Sequence of chain 28.A:
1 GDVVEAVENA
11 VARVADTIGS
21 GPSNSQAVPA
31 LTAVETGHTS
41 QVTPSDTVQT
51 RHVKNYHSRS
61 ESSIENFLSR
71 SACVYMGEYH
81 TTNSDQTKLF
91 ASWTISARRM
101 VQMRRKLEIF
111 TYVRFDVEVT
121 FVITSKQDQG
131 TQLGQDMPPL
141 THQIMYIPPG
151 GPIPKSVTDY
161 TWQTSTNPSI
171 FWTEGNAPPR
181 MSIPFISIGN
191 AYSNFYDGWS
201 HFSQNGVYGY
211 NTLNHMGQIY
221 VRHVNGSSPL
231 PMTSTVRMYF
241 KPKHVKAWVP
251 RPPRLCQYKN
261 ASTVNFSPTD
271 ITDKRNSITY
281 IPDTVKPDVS

The protein below binds the small molecule below.
Small molecule (SMILES): NCCCCCCCCCCCC(=O)O

Binding-site contacts:
Ligand atom C3 contacts residue ILE183 of chain 28.A at 3.7 Å (hydrophobic).
Ligand atom C contacts residue TYR192 of chain 28.A at 4.2 Å (hydrophobic).
Ligand atom N contacts residue ILE219 of chain 28.A at 4.0 Å.
Ligand atom C8 contacts residue MET216 of chain 28.A at 3.9 Å (hydrophobic).
Ligand atom OXT contacts residue MET216 of chain 28.A at 4.2 Å.
Ligand atom OXT contacts residue TYR210 of chain 28.A at 3.0 Å (h-bond).
Ligand atom C7 contacts residue ILE95 of chain 28.A at 4.3 Å (hydrophobic).
Ligand atom N contacts residue MET181 of chain 28.A at 3.9 Å.
Ligand atom C2 contacts residue ILE183 of chain 28.A at 4.2 Å (hydrophobic).
Ligand atom C5 contacts residue ILE95 of chain 28.A at 3.8 Å (hydrophobic).
Ligand atom N contacts residue TYR146 of chain 28.A at 4.1 Å.
Ligand atom C contacts residue TYR210 of chain 28.A at 4.1 Å (hydrophobic).
Ligand atom C7 contacts residue PHE240 of chain 28.A at 3.9 Å (hydrophobic).
Ligand atom C9 contacts residue PHE240 of chain 28.A at 4.1 Å (hydrophobic).
Ligand atom C4 contacts residue ILE95 of chain 28.A at 4.0 Å (hydrophobic).
Ligand atom C5 contacts residue ILE183 of chain 28.A at 4.4 Å (hydrophobic).
Ligand atom O contacts residue TYR192 of chain 28.A at 3.9 Å.
Ligand atom C2 contacts residue TYR146 of chain 28.A at 3.9 Å (hydrophobic).
Ligand atom C1 contacts residue ILE219 of chain 28.A at 4.1 Å (hydrophobic).
Ligand atom C4 contacts residue ILE183 of chain 28.A at 4.2 Å (hydrophobic).
Ligand atom C10 contacts residue MET216 of chain 28.A at 3.6 Å (hydrophobic).
Ligand atom C5 contacts residue PHE240 of chain 28.A at 4.1 Å (hydrophobic).
Ligand atom C7 contacts residue VAL117 of chain 28.A at 4.3 Å (hydrophobic).
Ligand atom O contacts residue VAL113 of chain 28.A at 4.0 Å.
Ligand atom C3 contacts residue ILE95 of chain 28.A at 4.2 Å (hydrophobic).
Ligand atom C1 contacts residue VAL119 of chain 28.A at 4.2 Å (hydrophobic).
Ligand atom C6 contacts residue ILE95 of chain 28.A at 4.1 Å (hydrophobic).
Ligand atom CA2 contacts residue PHE115 of chain 28.A at 4.3 Å (hydrophobic).
Ligand atom OXT contacts residue ASN194 of chain 28.A at 4.3 Å.
Ligand atom C1 contacts residue ILE183 of chain 28.A at 4.2 Å (hydrophobic).
Ligand atom C6 contacts residue TYR192 of chain 28.A at 4.4 Å (hydrophobic).
Ligand atom C10 contacts residue TYR192 of chain 28.A at 4.3 Å (hydrophobic).
Ligand atom O contacts residue LEU107 of chain 28.A at 4.4 Å.
Ligand atom C9 contacts residue TYR192 of chain 28.A at 4.1 Å (hydrophobic).
Ligand atom C8 contacts residue TYR192 of chain 28.A at 3.6 Å (hydrophobic).
Ligand atom C9 contacts residue PHE115 of chain 28.A at 4.1 Å (hydrophobic).
Ligand atom C contacts residue ASN194 of chain 28.A at 4.0 Å.
Ligand atom O contacts residue ASN194 of chain 28.A at 3.0 Å (h-bond).
Ligand atom C7 contacts residue TYR192 of chain 28.A at 4.4 Å (hydrophobic).
Ligand atom C2 contacts residue ILE95 of chain 28.A at 3.8 Å (hydrophobic).